Binding-site contacts:
Ligand atom O1B contacts residue ASP195 of chain 2.A at 3.2 Å (salt-bridge).
Ligand atom O3G contacts residue GLU88 of chain 2.A at 3.7 Å.
Ligand atom N7 contacts residue MET184 of chain 2.A at 3.6 Å.
Ligand atom O3' contacts residue ARG181 of chain 2.A at 3.4 Å (salt-bridge).
Ligand atom O2G contacts residue GLU88 of chain 2.A at 3.3 Å (salt-bridge).
Ligand atom O1A contacts residue MG1 of chain 2.C at 2.0 Å.
Ligand atom O3G contacts residue MG1 of chain 2.D at 2.8 Å.
Ligand atom N9 contacts residue VAL55 of chain 2.A at 3.7 Å.
Ligand atom N3 contacts residue LEU47 of chain 2.A at 3.7 Å.
Ligand atom C2 contacts residue MET124 of chain 2.A at 3.1 Å (hydrophobic).
Ligand atom O1G contacts residue ASP195 of chain 2.A at 2.8 Å (salt-bridge).
Ligand atom PB contacts residue MG1 of chain 2.C at 3.2 Å.
Ligand atom O4' contacts residue VAL55 of chain 2.A at 3.6 Å.
Ligand atom O1A contacts residue ASP195 of chain 2.A at 2.9 Å (salt-bridge).
Ligand atom O2A contacts residue LYS75 of chain 2.A at 3.0 Å.
Ligand atom C6 contacts residue ALA73 of chain 2.A at 3.4 Å (hydrophobic).
Ligand atom O2' contacts residue ASP128 of chain 2.A at 2.7 Å (salt-bridge).
Ligand atom O2G contacts residue GLU92 of chain 2.A at 2.9 Å (salt-bridge).
Ligand atom C2' contacts residue ASP128 of chain 2.A at 3.7 Å.
Ligand atom PA contacts residue MG1 of chain 2.C at 3.2 Å.
Ligand atom O3A contacts residue MG1 of chain 2.C at 3.5 Å.
Ligand atom N6 contacts residue GLU122 of chain 2.A at 3.1 Å (salt-bridge).
Ligand atom O3' contacts residue ASP128 of chain 2.A at 3.0 Å (salt-bridge).
Ligand atom C3B contacts residue LYS75 of chain 2.A at 2.8 Å.
Ligand atom O2B contacts residue GLY50 of chain 2.A at 3.5 Å.
Ligand atom C3B contacts residue ASP195 of chain 2.A at 3.2 Å.
Ligand atom O2G contacts residue ASP195 of chain 2.A at 2.8 Å (salt-bridge).
Ligand atom O2B contacts residue MG1 of chain 2.D at 2.1 Å.
Ligand atom O1A contacts residue ASN182 of chain 2.A at 3.2 Å (h-bond).
Ligand atom PB contacts residue MG1 of chain 2.D at 3.1 Å.
Ligand atom N1 contacts residue ALA73 of chain 2.A at 3.5 Å.
Ligand atom C2 contacts residue LEU47 of chain 2.A at 3.6 Å (hydrophobic).
Ligand atom O1B contacts residue MG1 of chain 2.C at 2.2 Å.
Ligand atom N1 contacts residue MET124 of chain 2.A at 2.9 Å (h-bond).
Ligand atom PB contacts residue ASP195 of chain 2.A at 3.7 Å.
Ligand atom PG contacts residue ASP195 of chain 2.A at 3.3 Å.
Ligand atom O1B contacts residue MG1 of chain 2.D at 3.3 Å.
Ligand atom C8 contacts residue MET184 of chain 2.A at 3.4 Å (hydrophobic).
Ligand atom N6 contacts residue ALA73 of chain 2.A at 3.4 Å.
Ligand atom N6 contacts residue MET121 of chain 2.A at 2.9 Å.

Sequence of chain 2.A:
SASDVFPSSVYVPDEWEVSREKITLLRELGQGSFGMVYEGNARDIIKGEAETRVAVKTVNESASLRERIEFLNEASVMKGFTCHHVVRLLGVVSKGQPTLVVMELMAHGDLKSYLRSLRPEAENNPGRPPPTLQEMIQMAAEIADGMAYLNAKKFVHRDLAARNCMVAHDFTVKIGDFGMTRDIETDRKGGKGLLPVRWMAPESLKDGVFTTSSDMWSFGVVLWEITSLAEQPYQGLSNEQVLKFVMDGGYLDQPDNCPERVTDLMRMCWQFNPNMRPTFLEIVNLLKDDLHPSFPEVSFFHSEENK

The protein below binds the small molecule below.
Small molecule (SMILES): Nc1ncnc2c1ncn2[C@@H]1O[C@H](CO[P](=O)(O)O[P](=O)(O)CP(=O)(O)O)[C@@H](O)[C@H]1O